Binding-site contacts:
Ligand atom O contacts residue GLY76 of chain 1.A at 2.9 Å (h-bond).
Ligand atom CD1 contacts residue ASN31 of chain 1.A at 3.6 Å.
Ligand atom CH contacts residue ASP213 of chain 1.A at 3.7 Å.
Ligand atom CG2 contacts residue THR217 of chain 1.A at 3.6 Å.
Ligand atom OH contacts residue GLY215 of chain 1.A at 3.5 Å.
Ligand atom N contacts residue THR216 of chain 1.A at 3.5 Å (h-bond).
Ligand atom CB contacts residue ASP77 of chain 1.A at 3.4 Å.
Ligand atom CA contacts residue ASP77 of chain 1.A at 3.5 Å.
Ligand atom CA contacts residue GLU15 of chain 1.A at 3.6 Å.
Ligand atom CB contacts residue ASP33 of chain 1.A at 3.5 Å.
Ligand atom C contacts residue THR217 of chain 1.A at 3.5 Å.
Ligand atom OH contacts residue ASP213 of chain 1.A at 2.6 Å (salt-bridge).
Ligand atom OH contacts residue ASP33 of chain 1.A at 2.6 Å (salt-bridge).
Ligand atom CG contacts residue GLY215 of chain 1.A at 3.5 Å.
Ligand atom O contacts residue DMF1 of chain 1.F at 3.6 Å.
Ligand atom O contacts residue GLY76 of chain 1.A at 3.3 Å (h-bond).
Ligand atom F2 contacts residue GLY35 of chain 1.A at 3.1 Å.
Ligand atom CG1 contacts residue THR216 of chain 1.A at 3.6 Å.
Ligand atom CA contacts residue THR217 of chain 1.A at 3.3 Å.
Ligand atom CA contacts residue THR216 of chain 1.A at 3.5 Å.
Ligand atom C contacts residue GLY35 of chain 1.A at 3.6 Å.
Ligand atom CG1 contacts residue LEU218 of chain 1.A at 3.6 Å (hydrophobic).
Ligand atom CG2 contacts residue GLY215 of chain 1.A at 3.6 Å.
Ligand atom O contacts residue THR217 of chain 1.A at 3.0 Å (h-bond).
Ligand atom O contacts residue ASP77 of chain 1.A at 3.1 Å (salt-bridge).
Ligand atom N contacts residue GLY215 of chain 1.A at 3.2 Å (h-bond).
Ligand atom CB contacts residue GLY215 of chain 1.A at 3.4 Å.
Ligand atom CM contacts residue ASP213 of chain 1.A at 3.5 Å.
Ligand atom F1 contacts residue ASP213 of chain 1.A at 3.5 Å.
Ligand atom F1 contacts residue DMF1 of chain 1.F at 3.5 Å.
Ligand atom CH contacts residue ASP33 of chain 1.A at 3.3 Å.
Ligand atom F2 contacts residue ASP213 of chain 1.A at 3.0 Å.
Ligand atom N contacts residue THR217 of chain 1.A at 2.8 Å (h-bond).
Ligand atom O contacts residue TYR75 of chain 1.A at 3.6 Å.
Ligand atom N contacts residue ASP77 of chain 1.A at 3.0 Å (salt-bridge).
Ligand atom CD2 contacts residue TYR75 of chain 1.A at 3.5 Å (hydrophobic).
Ligand atom O contacts residue THR216 of chain 1.A at 3.4 Å.
Ligand atom F2 contacts residue DMF1 of chain 1.F at 3.6 Å.
Ligand atom N contacts residue GLY35 of chain 1.A at 2.9 Å (h-bond).
Ligand atom O contacts residue TYR75 of chain 1.A at 3.2 Å.

Sequence of chain 1.A:
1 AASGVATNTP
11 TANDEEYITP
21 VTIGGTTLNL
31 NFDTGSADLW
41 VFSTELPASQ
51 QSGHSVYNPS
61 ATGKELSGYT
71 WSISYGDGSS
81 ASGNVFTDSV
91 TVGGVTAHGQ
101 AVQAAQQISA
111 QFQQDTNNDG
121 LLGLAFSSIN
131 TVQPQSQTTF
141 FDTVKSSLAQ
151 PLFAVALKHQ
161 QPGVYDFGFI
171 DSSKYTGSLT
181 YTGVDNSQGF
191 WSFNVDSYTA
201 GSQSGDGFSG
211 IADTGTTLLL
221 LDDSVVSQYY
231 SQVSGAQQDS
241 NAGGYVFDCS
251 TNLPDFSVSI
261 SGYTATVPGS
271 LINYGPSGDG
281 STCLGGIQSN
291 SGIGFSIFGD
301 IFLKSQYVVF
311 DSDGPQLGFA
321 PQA

A protein and the small-molecule ligand that binds it are described below.
Small molecule (SMILES): CNC(=O)C(F)(F)[C@H](O)[C@H](CC(C)C)NC(=O)[C@@H](NC(=O)[C@@H](NC(=O)CC(C)C)C(C)C)C(C)C